Sequence of chain 2.B:
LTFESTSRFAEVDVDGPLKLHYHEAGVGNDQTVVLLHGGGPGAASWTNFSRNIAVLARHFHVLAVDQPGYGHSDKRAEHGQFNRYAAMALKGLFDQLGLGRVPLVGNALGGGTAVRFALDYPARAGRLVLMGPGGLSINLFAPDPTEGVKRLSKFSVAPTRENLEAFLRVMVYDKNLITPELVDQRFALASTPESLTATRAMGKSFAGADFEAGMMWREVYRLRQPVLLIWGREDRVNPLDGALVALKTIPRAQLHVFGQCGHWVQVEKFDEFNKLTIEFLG

A small-molecule ligand and the protein it binds are described below.
Small molecule (SMILES): C[C@H](/C=C/C(=O)C(=O)[O-])C(=O)CCc1ccccc1Cl

Binding-site contacts:
Ligand atom O17 contacts residue ASN54 of chain 2.B at 3.1 Å (h-bond).
Ligand atom C10 contacts residue ALA114 of chain 2.B at 3.6 Å (hydrophobic).
Ligand atom C10 contacts residue LEU115 of chain 2.B at 3.6 Å (hydrophobic).
Ligand atom O20 contacts residue ALA114 of chain 2.B at 3.0 Å.
Ligand atom O17 contacts residue GLY45 of chain 2.B at 3.6 Å (h-bond).
Ligand atom C12 contacts residue HIS269 of chain 2.B at 2.8 Å.
Ligand atom C08 contacts residue LEU115 of chain 2.B at 3.8 Å (hydrophobic).
Ligand atom C10 contacts residue GLY45 of chain 2.B at 3.6 Å.
Ligand atom C07 contacts residue MET208 of chain 2.B at 3.9 Å (hydrophobic).
Ligand atom O20 contacts residue LEU115 of chain 2.B at 2.8 Å (h-bond).
Ligand atom O18 contacts residue HIS269 of chain 2.B at 3.5 Å (h-bond).
Ligand atom C03 contacts residue VAL155 of chain 2.B at 3.8 Å (hydrophobic).
Ligand atom O18 contacts residue GLY44 of chain 2.B at 3.3 Å.
Ligand atom C05 contacts residue MET208 of chain 2.B at 3.6 Å (hydrophobic).
Ligand atom C13 contacts residue GLY45 of chain 2.B at 3.5 Å.
Ligand atom C15 contacts residue GLY46 of chain 2.B at 3.4 Å.
Ligand atom CL contacts residue LEU158 of chain 2.B at 3.6 Å.
Ligand atom C05 contacts residue PHE212 of chain 2.B at 3.5 Å (hydrophobic).
Ligand atom C13 contacts residue HIS269 of chain 2.B at 3.7 Å.
Ligand atom O18 contacts residue GLY45 of chain 2.B at 3.7 Å.
Ligand atom C06 contacts residue MET208 of chain 2.B at 2.9 Å (hydrophobic).
Ligand atom O17 contacts residue GLY44 of chain 2.B at 3.3 Å.
Ligand atom O20 contacts residue GLY45 of chain 2.B at 2.8 Å (h-bond).
Ligand atom C09 contacts residue LEU115 of chain 2.B at 3.9 Å (hydrophobic).
Ligand atom O18 contacts residue ALA114 of chain 2.B at 3.5 Å.
Ligand atom C15 contacts residue TRP270 of chain 2.B at 3.6 Å (hydrophobic).
Ligand atom O16 contacts residue GLY46 of chain 2.B at 3.3 Å (h-bond).
Ligand atom C12 contacts residue ALA114 of chain 2.B at 3.4 Å (hydrophobic).
Ligand atom C19 contacts residue LEU158 of chain 2.B at 3.2 Å (hydrophobic).
Ligand atom C13 contacts residue GLY46 of chain 2.B at 3.2 Å.
Ligand atom C14 contacts residue GLY46 of chain 2.B at 3.6 Å.
Ligand atom O17 contacts residue GLY46 of chain 2.B at 3.4 Å (h-bond).
Ligand atom C14 contacts residue GLY44 of chain 2.B at 3.9 Å.
Ligand atom C14 contacts residue GLY45 of chain 2.B at 3.6 Å.
Ligand atom C06 contacts residue PHE212 of chain 2.B at 3.6 Å (hydrophobic).
Ligand atom C11 contacts residue HIS269 of chain 2.B at 3.7 Å.
Ligand atom O20 contacts residue GLY44 of chain 2.B at 3.8 Å.
Ligand atom O17 contacts residue ALA49 of chain 2.B at 3.4 Å.
Ligand atom O18 contacts residue ASN113 of chain 2.B at 3.7 Å.
Ligand atom O16 contacts residue TRP270 of chain 2.B at 3.7 Å.